Binding-site contacts:
Ligand atom N29 contacts residue ASP124 of chain 1.V at 3.2 Å.
Ligand atom C02 contacts residue GLY47 of chain 1.BA at 3.4 Å.
Ligand atom F41 contacts residue VAL31 of chain 1.BA at 3.6 Å.
Ligand atom C08 contacts residue ASP124 of chain 1.V at 3.6 Å.
Ligand atom C13 contacts residue GLY128 of chain 1.V at 3.5 Å.
Ligand atom C35 contacts residue LYS33 of chain 1.BA at 3.6 Å.
Ligand atom C26 contacts residue ALA126 of chain 1.V at 3.6 Å (hydrophobic).
Ligand atom O28 contacts residue ALA125 of chain 1.V at 3.6 Å (h-bond).
Ligand atom F38 contacts residue ALA52 of chain 1.BA at 3.6 Å.
Ligand atom N21 contacts residue ASP124 of chain 1.V at 2.9 Å (salt-bridge).
Ligand atom O28 contacts residue ALA126 of chain 1.V at 3.3 Å (h-bond).
Ligand atom O05 contacts residue ALA49 of chain 1.BA at 3.0 Å (h-bond).
Ligand atom C17 contacts residue TRP129 of chain 1.V at 3.5 Å (hydrophobic).
Ligand atom C33 contacts residue THR1 of chain 1.BA at 3.4 Å.
Ligand atom N32 contacts residue CIT1 of chain 1.XB at 3.4 Å (h-bond).
Ligand atom C19 contacts residue ASN130 of chain 1.V at 3.3 Å.
Ligand atom O09 contacts residue GLN22 of chain 1.BA at 3.1 Å.
Ligand atom C14 contacts residue ASP124 of chain 1.V at 3.5 Å.
Ligand atom C17 contacts residue ALA49 of chain 1.BA at 3.4 Å (hydrophobic).
Ligand atom C02 contacts residue THR21 of chain 1.BA at 3.6 Å.
Ligand atom C33 contacts residue CIT1 of chain 1.XB at 3.6 Å.
Ligand atom F41 contacts residue ALA49 of chain 1.BA at 3.3 Å.
Ligand atom C18 contacts residue ASN130 of chain 1.V at 3.3 Å.
Ligand atom C36 contacts residue ILE45 of chain 1.BA at 3.2 Å (hydrophobic).
Ligand atom C07 contacts residue ASP124 of chain 1.V at 3.3 Å.
Ligand atom C19 contacts residue SER20 of chain 1.BA at 3.5 Å.
Ligand atom O31 contacts residue THR21 of chain 1.BA at 3.1 Å (h-bond).
Ligand atom C16 contacts residue ALA49 of chain 1.BA at 3.3 Å (hydrophobic).
Ligand atom N03 contacts residue THR21 of chain 1.BA at 2.7 Å (h-bond).
Ligand atom C35 contacts residue ILE45 of chain 1.BA at 3.6 Å (hydrophobic).
Ligand atom C39 contacts residue VAL31 of chain 1.BA at 3.4 Å (hydrophobic).
Ligand atom C01 contacts residue CIT1 of chain 1.XB at 3.4 Å.
Ligand atom C16 contacts residue TRP129 of chain 1.V at 3.3 Å (hydrophobic).
Ligand atom C30 contacts residue GLY47 of chain 1.BA at 3.5 Å.
Ligand atom N32 contacts residue GLY47 of chain 1.BA at 2.8 Å (h-bond).
Ligand atom N10 contacts residue ASP124 of chain 1.V at 3.6 Å.
Ligand atom O31 contacts residue SER20 of chain 1.BA at 3.3 Å.
Ligand atom C40 contacts residue VAL31 of chain 1.BA at 3.6 Å (hydrophobic).
Ligand atom O09 contacts residue SER27 of chain 1.BA at 3.3 Å (h-bond).
Ligand atom C01 contacts residue THR21 of chain 1.BA at 3.5 Å.

Sequence of chain 1.V:
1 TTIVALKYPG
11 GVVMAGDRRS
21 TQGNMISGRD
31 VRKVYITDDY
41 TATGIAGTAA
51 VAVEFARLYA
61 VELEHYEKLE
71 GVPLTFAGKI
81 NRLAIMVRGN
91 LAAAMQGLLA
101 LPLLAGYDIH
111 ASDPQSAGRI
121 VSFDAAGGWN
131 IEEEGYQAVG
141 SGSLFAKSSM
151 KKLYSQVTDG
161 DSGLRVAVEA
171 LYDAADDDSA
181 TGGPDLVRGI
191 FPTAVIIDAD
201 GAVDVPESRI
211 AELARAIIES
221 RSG

A small-molecule ligand and the protein it binds are described below.
Small molecule (SMILES): Cc1cc(C(=O)N[C@@H](CC(=O)N2CCC[C@@H]2c2ccccc2)C(=O)N[C@@H](C)C(=O)NCc2ccc(F)cc2F)no1

Sequence of chain 1.BA:
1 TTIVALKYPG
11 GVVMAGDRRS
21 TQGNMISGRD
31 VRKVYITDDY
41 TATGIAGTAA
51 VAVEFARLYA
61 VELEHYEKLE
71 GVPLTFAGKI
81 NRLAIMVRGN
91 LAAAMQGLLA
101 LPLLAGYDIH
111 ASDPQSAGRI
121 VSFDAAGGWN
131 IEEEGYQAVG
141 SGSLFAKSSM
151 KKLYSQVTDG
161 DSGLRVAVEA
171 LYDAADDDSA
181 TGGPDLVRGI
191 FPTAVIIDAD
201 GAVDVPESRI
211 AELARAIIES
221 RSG